The protein below binds the small molecule below.
Small molecule (SMILES): CCOC(=O)c1ccc(OCCC2CCN(c3ccc(C)nn3)CC2)cc1

Sequence of chain 2.D:
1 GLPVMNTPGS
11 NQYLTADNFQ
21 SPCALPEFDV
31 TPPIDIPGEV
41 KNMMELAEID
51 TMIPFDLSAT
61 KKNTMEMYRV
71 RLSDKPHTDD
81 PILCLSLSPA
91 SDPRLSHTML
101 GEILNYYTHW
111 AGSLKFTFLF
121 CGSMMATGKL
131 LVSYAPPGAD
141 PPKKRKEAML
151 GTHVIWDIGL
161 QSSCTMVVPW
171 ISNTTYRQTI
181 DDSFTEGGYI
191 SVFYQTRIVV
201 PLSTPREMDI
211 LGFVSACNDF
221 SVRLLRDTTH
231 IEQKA

Binding-site contacts:
Ligand atom C10 contacts residue ILE110 of chain 2.B at 3.5 Å (hydrophobic).
Ligand atom C11 contacts residue ILE110 of chain 2.B at 3.6 Å (hydrophobic).
Ligand atom C7 contacts residue TYR159 of chain 2.B at 3.7 Å (hydrophobic).
Ligand atom C25 contacts residue ASP236 of chain 2.B at 3.5 Å.
Ligand atom C17 contacts residue PHE237 of chain 2.B at 3.7 Å (hydrophobic).
Ligand atom N4 contacts residue LEU134 of chain 2.B at 3.7 Å.
Ligand atom N3 contacts residue TYR159 of chain 2.B at 3.9 Å.
Ligand atom C4 contacts residue VAL196 of chain 2.B at 3.9 Å (hydrophobic).
Ligand atom C21 contacts residue PHE237 of chain 2.B at 3.7 Å (hydrophobic).
Ligand atom C17 contacts residue TYR112 of chain 2.B at 3.8 Å (hydrophobic).
Ligand atom C10 contacts residue MET132 of chain 2.B at 3.3 Å (hydrophobic).
Ligand atom C21 contacts residue TYR112 of chain 2.B at 3.3 Å (hydrophobic).
Ligand atom C18 contacts residue TYR112 of chain 2.B at 3.7 Å (hydrophobic).
Ligand atom C4 contacts residue TYR159 of chain 2.B at 3.5 Å (hydrophobic).
Ligand atom C5 contacts residue VAL196 of chain 2.B at 3.8 Å (hydrophobic).
Ligand atom C3 contacts residue ALA24 of chain 2.D at 3.5 Å (hydrophobic).
Ligand atom C13 contacts residue VAL199 of chain 2.B at 3.7 Å (hydrophobic).
Ligand atom N4 contacts residue LEU240 of chain 2.B at 3.6 Å.
Ligand atom O14 contacts residue MET132 of chain 2.B at 3.4 Å.
Ligand atom O22 contacts residue TYR112 of chain 2.B at 3.5 Å.
Ligand atom O22 contacts residue TYR205 of chain 2.B at 3.8 Å.
Ligand atom C18 contacts residue PHE237 of chain 2.B at 3.6 Å (hydrophobic).
Ligand atom O23 contacts residue PHE237 of chain 2.B at 3.8 Å.
Ligand atom C25 contacts residue SER206 of chain 2.B at 3.8 Å.
Ligand atom N3 contacts residue LEU240 of chain 2.B at 3.5 Å.
Ligand atom N3 contacts residue ILE194 of chain 2.B at 3.6 Å.
Ligand atom C3 contacts residue TYR159 of chain 2.B at 3.6 Å (hydrophobic).
Ligand atom C13 contacts residue MET132 of chain 2.B at 3.8 Å (hydrophobic).
Ligand atom C8 contacts residue VAL196 of chain 2.B at 3.6 Å (hydrophobic).
Ligand atom C2 contacts residue ILE194 of chain 2.B at 3.5 Å (hydrophobic).
Ligand atom C1 contacts residue PRO181 of chain 2.B at 3.7 Å (hydrophobic).
Ligand atom O23 contacts residue TYR112 of chain 2.B at 3.5 Å.
Ligand atom C8 contacts residue VAL199 of chain 2.B at 3.7 Å (hydrophobic).
Ligand atom C20 contacts residue TYR205 of chain 2.B at 3.5 Å (hydrophobic).
Ligand atom N6 contacts residue VAL196 of chain 2.B at 3.9 Å.
Ligand atom C19 contacts residue TYR205 of chain 2.B at 3.7 Å (hydrophobic).
Ligand atom C11 contacts residue LEU134 of chain 2.B at 3.8 Å (hydrophobic).
Ligand atom C7 contacts residue VAL196 of chain 2.B at 3.6 Å (hydrophobic).
Ligand atom C12 contacts residue PHE237 of chain 2.B at 3.5 Å (hydrophobic).
Ligand atom C2 contacts residue TYR159 of chain 2.B at 3.5 Å (hydrophobic).

Sequence of chain 2.B:
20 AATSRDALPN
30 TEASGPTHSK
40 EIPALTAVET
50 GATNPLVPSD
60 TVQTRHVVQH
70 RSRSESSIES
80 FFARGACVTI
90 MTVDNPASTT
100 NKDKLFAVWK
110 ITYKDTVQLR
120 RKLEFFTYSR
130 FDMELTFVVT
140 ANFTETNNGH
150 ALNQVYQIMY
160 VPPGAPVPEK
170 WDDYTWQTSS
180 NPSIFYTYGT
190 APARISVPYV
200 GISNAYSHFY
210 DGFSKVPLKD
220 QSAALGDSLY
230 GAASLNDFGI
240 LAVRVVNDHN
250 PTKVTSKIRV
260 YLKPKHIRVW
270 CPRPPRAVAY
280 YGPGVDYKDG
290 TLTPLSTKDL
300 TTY